Sequence of chain 1.A:
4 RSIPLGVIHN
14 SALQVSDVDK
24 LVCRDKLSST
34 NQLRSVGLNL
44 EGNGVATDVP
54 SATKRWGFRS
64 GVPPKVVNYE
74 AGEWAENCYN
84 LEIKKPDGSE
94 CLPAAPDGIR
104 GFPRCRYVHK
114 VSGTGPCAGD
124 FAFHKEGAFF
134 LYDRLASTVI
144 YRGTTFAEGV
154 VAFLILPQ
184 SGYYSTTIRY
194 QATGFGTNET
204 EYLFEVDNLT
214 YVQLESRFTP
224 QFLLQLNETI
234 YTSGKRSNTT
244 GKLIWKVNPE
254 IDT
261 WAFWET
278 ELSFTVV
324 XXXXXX

Binding-site contacts:
Ligand atom C7 contacts residue ILE43 of chain 1.B at 3.5 Å (hydrophobic).
Ligand atom C21 contacts residue CXQ1 of chain 1.U at 3.3 Å.
Ligand atom C10 contacts residue ARG37 of chain 1.A at 3.3 Å.
Ligand atom C26 contacts residue CXQ1 of chain 1.U at 4.3 Å.
Ligand atom C10 contacts residue GLN20 of chain 1.B at 4.1 Å.
Ligand atom C24 contacts residue ALA74 of chain 1.A at 3.7 Å (hydrophobic).
Ligand atom C22 contacts residue THR18 of chain 1.B at 4.4 Å.
Ligand atom C1 contacts residue TYR16 of chain 1.B at 3.6 Å (hydrophobic).
Ligand atom C8 contacts residue TYR16 of chain 1.B at 3.1 Å (hydrophobic).
Ligand atom C25 contacts residue CXQ1 of chain 1.U at 4.3 Å.
Ligand atom C18 contacts residue TYR16 of chain 1.B at 3.6 Å (hydrophobic).
Ligand atom C5 contacts residue TYR16 of chain 1.B at 4.5 Å (hydrophobic).
Ligand atom C2 contacts residue ILE43 of chain 1.B at 3.9 Å (hydrophobic).
Ligand atom C6 contacts residue ILE43 of chain 1.B at 4.1 Å (hydrophobic).
Ligand atom C25 contacts residue ARG37 of chain 1.A at 3.8 Å.
Ligand atom C22 contacts residue GLN20 of chain 1.B at 3.7 Å.
Ligand atom C24 contacts residue TYR16 of chain 1.B at 4.5 Å (hydrophobic).
Ligand atom C4 contacts residue ARG37 of chain 1.A at 4.3 Å.
Ligand atom C22 contacts residue ARG37 of chain 1.A at 3.0 Å.
Ligand atom C4 contacts residue TYR16 of chain 1.B at 4.3 Å (hydrophobic).
Ligand atom C6 contacts residue TYR16 of chain 1.B at 4.1 Å (hydrophobic).
Ligand atom C25 contacts residue THR18 of chain 1.B at 4.1 Å.
Ligand atom C3 contacts residue TYR16 of chain 1.B at 4.3 Å (hydrophobic).
Ligand atom C25 contacts residue ALA74 of chain 1.A at 3.9 Å (hydrophobic).
Ligand atom C25 contacts residue GLN20 of chain 1.B at 4.5 Å.
Ligand atom O1 contacts residue TYR16 of chain 1.B at 4.4 Å.
Ligand atom C7 contacts residue GLN20 of chain 1.B at 4.1 Å.
Ligand atom C9 contacts residue CXQ1 of chain 1.U at 3.8 Å.
Ligand atom C24 contacts residue CXQ1 of chain 1.U at 3.3 Å.
Ligand atom C21 contacts residue LEU159 of chain 1.A at 4.5 Å (hydrophobic).
Ligand atom C18 contacts residue CXQ1 of chain 1.U at 3.5 Å.
Ligand atom N1 contacts residue ILE43 of chain 1.B at 4.1 Å.

Sequence of chain 1.B:
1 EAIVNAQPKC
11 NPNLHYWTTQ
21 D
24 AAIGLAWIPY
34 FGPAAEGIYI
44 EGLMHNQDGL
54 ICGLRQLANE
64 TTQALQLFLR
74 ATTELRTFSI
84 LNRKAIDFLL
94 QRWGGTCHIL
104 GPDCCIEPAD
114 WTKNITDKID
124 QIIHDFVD

This small molecule binds to this protein.
Small molecule (SMILES): CN1[C@@H]2CC[C@H]1CC(OC(c1ccccc1)c1ccccc1)C2